The small molecule below binds the protein below.
Small molecule (SMILES): CC(=O)C(=O)O

Sequence of chain 1.A:
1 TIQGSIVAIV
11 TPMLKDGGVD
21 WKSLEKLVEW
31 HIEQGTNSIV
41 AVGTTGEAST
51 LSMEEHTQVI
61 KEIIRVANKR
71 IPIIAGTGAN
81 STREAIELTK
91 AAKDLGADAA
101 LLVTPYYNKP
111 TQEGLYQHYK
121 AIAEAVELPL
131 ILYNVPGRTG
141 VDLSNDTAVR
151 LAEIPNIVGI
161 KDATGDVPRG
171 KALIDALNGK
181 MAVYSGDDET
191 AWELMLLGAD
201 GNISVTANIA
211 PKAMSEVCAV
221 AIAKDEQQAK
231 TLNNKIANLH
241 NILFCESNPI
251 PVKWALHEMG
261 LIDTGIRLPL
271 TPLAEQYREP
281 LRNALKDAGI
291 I

Binding-site contacts:
Ligand atom CB contacts residue GLY186 of chain 1.A at 3.2 Å.
Ligand atom O3 contacts residue LYS161 of chain 1.A at 3.1 Å (salt-bridge).
Ligand atom OXT contacts residue ALA163 of chain 1.A at 4.4 Å.
Ligand atom CA contacts residue GLY186 of chain 1.A at 3.5 Å.
Ligand atom O3 contacts residue TYR133 of chain 1.A at 3.7 Å.
Ligand atom CB contacts residue VAL205 of chain 1.A at 3.6 Å (hydrophobic).
Ligand atom OXT contacts residue VAL135 of chain 1.A at 3.6 Å.
Ligand atom O contacts residue ARG138 of chain 1.A at 3.0 Å (salt-bridge).
Ligand atom C contacts residue TYR133 of chain 1.A at 3.8 Å (hydrophobic).
Ligand atom C contacts residue ARG138 of chain 1.A at 4.0 Å.
Ligand atom O contacts residue PHE244 of chain 1.A at 4.2 Å.
Ligand atom CA contacts residue LYS161 of chain 1.A at 4.2 Å.
Ligand atom OXT contacts residue ARG138 of chain 1.A at 3.5 Å (salt-bridge).
Ligand atom OXT contacts residue TYR133 of chain 1.A at 3.0 Å (h-bond).
Ligand atom O contacts residue ASN248 of chain 1.A at 3.1 Å (h-bond).
Ligand atom CA contacts residue VAL205 of chain 1.A at 4.3 Å (hydrophobic).
Ligand atom O3 contacts residue ILE203 of chain 1.A at 4.4 Å.
Ligand atom O3 contacts residue ALA163 of chain 1.A at 4.4 Å.
Ligand atom O3 contacts residue GLY186 of chain 1.A at 3.1 Å (h-bond).
Ligand atom CB contacts residue PHE244 of chain 1.A at 3.7 Å (hydrophobic).
Ligand atom C contacts residue ASN248 of chain 1.A at 4.1 Å.
Ligand atom CA contacts residue TYR133 of chain 1.A at 4.1 Å (hydrophobic).
Ligand atom CA contacts residue ASN248 of chain 1.A at 4.5 Å.